Sequence of chain 2.D:
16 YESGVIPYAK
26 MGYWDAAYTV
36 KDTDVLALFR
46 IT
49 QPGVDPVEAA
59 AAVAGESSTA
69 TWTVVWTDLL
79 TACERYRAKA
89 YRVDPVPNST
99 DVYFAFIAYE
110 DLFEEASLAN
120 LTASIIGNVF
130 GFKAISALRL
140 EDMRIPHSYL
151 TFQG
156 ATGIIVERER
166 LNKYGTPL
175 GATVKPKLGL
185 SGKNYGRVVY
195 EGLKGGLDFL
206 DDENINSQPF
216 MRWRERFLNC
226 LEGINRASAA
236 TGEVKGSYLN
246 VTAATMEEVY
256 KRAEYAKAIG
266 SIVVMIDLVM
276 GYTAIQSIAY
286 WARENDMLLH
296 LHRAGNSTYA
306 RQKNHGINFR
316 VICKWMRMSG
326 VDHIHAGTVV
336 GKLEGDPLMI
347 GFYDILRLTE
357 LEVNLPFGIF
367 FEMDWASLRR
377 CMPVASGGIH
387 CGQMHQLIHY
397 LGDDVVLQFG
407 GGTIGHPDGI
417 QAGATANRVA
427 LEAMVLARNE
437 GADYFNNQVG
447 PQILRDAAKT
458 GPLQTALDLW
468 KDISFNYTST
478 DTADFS

Sequence of chain 1.D:
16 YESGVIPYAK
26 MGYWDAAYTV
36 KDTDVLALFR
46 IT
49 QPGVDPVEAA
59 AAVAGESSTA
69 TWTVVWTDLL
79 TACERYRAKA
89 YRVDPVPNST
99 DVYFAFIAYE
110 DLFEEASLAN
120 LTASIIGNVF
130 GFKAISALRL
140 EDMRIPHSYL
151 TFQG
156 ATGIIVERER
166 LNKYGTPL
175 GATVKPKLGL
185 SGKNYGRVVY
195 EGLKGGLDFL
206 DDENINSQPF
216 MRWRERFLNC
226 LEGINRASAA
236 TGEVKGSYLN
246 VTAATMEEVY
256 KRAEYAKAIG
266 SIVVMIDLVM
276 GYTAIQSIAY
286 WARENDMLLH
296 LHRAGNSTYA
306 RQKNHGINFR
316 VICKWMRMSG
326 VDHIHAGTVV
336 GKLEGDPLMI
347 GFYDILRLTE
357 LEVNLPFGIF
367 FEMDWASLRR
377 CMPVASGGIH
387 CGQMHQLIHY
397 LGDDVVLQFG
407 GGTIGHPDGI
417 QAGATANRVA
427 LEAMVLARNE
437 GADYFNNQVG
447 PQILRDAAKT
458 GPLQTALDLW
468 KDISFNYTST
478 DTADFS

A protein and the small-molecule ligand that binds it are described below.
Small molecule (SMILES): O=C(O)[C@@](O)(COP(=O)(O)O)[C@H](O)[C@H](O)COP(=O)(O)O

Binding-site contacts:
Ligand atom C contacts residue MG1 of chain 2.W at 3.0 Å.
Ligand atom O1P contacts residue LYS179 of chain 2.D at 3.4 Å.
Ligand atom O4P contacts residue ARG298 of chain 2.D at 2.9 Å (salt-bridge).
Ligand atom O5P contacts residue ARG298 of chain 2.D at 2.9 Å (salt-bridge).
Ligand atom P1 contacts residue THR69 of chain 1.D at 3.4 Å.
Ligand atom O6 contacts residue MG1 of chain 2.W at 2.3 Å.
Ligand atom O6 contacts residue LYS181 of chain 2.D at 2.7 Å (salt-bridge).
Ligand atom O3P contacts residue GLY406 of chain 2.D at 2.8 Å (h-bond).
Ligand atom O1P contacts residue GLY407 of chain 2.D at 2.7 Å (h-bond).
Ligand atom O3 contacts residue KCX205 of chain 2.D at 2.6 Å (h-bond).
Ligand atom O2 contacts residue MG1 of chain 2.W at 2.2 Å.
Ligand atom C contacts residue ASN127 of chain 1.D at 3.4 Å.
Ligand atom O2 contacts residue ASP207 of chain 2.D at 3.4 Å (salt-bridge).
Ligand atom O6 contacts residue GLU208 of chain 2.D at 3.1 Å (salt-bridge).
Ligand atom C3 contacts residue KCX205 of chain 2.D at 3.1 Å.
Ligand atom O2P contacts residue GLY384 of chain 2.D at 2.9 Å (h-bond).
Ligand atom C2 contacts residue MG1 of chain 2.W at 2.9 Å.
Ligand atom O2 contacts residue THR177 of chain 2.D at 2.8 Å (h-bond).
Ligand atom O4 contacts residue SER382 of chain 2.D at 2.8 Å (h-bond).
Ligand atom O2P contacts residue THR69 of chain 1.D at 3.3 Å (h-bond).
Ligand atom O2P contacts residue TRP70 of chain 1.D at 3.3 Å.
Ligand atom O2 contacts residue KCX205 of chain 2.D at 3.2 Å (h-bond).
Ligand atom O1P contacts residue THR69 of chain 1.D at 2.5 Å (h-bond).
Ligand atom O7 contacts residue GLU64 of chain 1.D at 3.3 Å (salt-bridge).
Ligand atom O6P contacts residue HIS330 of chain 2.D at 2.8 Å (h-bond).
Ligand atom O7 contacts residue LYS337 of chain 2.D at 2.7 Å (salt-bridge).
Ligand atom O1 contacts residue LYS179 of chain 2.D at 3.3 Å (salt-bridge).
Ligand atom O2P contacts residue GLY383 of chain 2.D at 3.3 Å.
Ligand atom O6P contacts residue SER382 of chain 2.D at 3.3 Å (h-bond).
Ligand atom O4 contacts residue GLY383 of chain 2.D at 3.3 Å (h-bond).
Ligand atom O6 contacts residue ASP207 of chain 2.D at 3.3 Å (salt-bridge).
Ligand atom O5P contacts residue LEU338 of chain 2.D at 3.4 Å.
Ligand atom O6 contacts residue ASN127 of chain 1.D at 2.8 Å (h-bond).
Ligand atom O3 contacts residue GLU208 of chain 2.D at 3.0 Å (salt-bridge).
Ligand atom O2P contacts residue LYS337 of chain 2.D at 2.8 Å (salt-bridge).
Ligand atom O2 contacts residue LYS179 of chain 2.D at 3.1 Å (salt-bridge).
Ligand atom O5 contacts residue LEU338 of chain 2.D at 3.2 Å.
Ligand atom O3 contacts residue MG1 of chain 2.W at 2.2 Å.
Ligand atom C3 contacts residue MG1 of chain 2.W at 3.1 Å.
Ligand atom O3 contacts residue HIS297 of chain 2.D at 3.0 Å (h-bond).